A small-molecule ligand and the protein it binds are described below.
Small molecule (SMILES): N[C@@H](COP(=O)(O)O)C(=O)O

Sequence of chain 2.A:
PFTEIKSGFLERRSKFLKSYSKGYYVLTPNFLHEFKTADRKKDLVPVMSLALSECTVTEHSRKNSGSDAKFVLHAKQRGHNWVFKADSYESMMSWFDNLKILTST

Binding-site contacts:
Ligand atom P contacts residue LYS79 of chain 2.A at 4.0 Å.
Ligand atom OG contacts residue LYS99 of chain 2.A at 3.5 Å (salt-bridge).
Ligand atom CA contacts residue LYS79 of chain 2.A at 3.2 Å.
Ligand atom OXT contacts residue ARG15 of chain 2.A at 3.4 Å (salt-bridge).
Ligand atom O3P contacts residue LYS99 of chain 2.A at 2.9 Å (salt-bridge).
Ligand atom OG contacts residue ARG15 of chain 2.A at 4.1 Å.
Ligand atom OXT contacts residue TYR22 of chain 2.A at 3.2 Å (h-bond).
Ligand atom C contacts residue ARG15 of chain 2.A at 4.2 Å.
Ligand atom O3P contacts residue SER76 of chain 2.A at 4.2 Å.
Ligand atom O3P contacts residue TYR22 of chain 2.A at 4.3 Å.
Ligand atom N contacts residue LYS79 of chain 2.A at 3.9 Å.
Ligand atom C contacts residue LYS79 of chain 2.A at 3.7 Å.
Ligand atom O3P contacts residue LYS79 of chain 2.A at 3.9 Å.
Ligand atom O2P contacts residue LYS99 of chain 2.A at 4.5 Å.
Ligand atom OG contacts residue TYR22 of chain 2.A at 2.5 Å.
Ligand atom CA contacts residue ARG15 of chain 2.A at 4.5 Å.
Ligand atom CA contacts residue TYR22 of chain 2.A at 3.8 Å (hydrophobic).
Ligand atom O contacts residue LYS79 of chain 2.A at 4.1 Å.
Ligand atom CB contacts residue ARG15 of chain 2.A at 3.3 Å.
Ligand atom CB contacts residue LYS79 of chain 2.A at 4.1 Å.
Ligand atom CB contacts residue TYR22 of chain 2.A at 2.7 Å (hydrophobic).
Ligand atom O1P contacts residue LYS79 of chain 2.A at 3.0 Å (salt-bridge).
Ligand atom C contacts residue TYR22 of chain 2.A at 4.0 Å (hydrophobic).
Ligand atom OXT contacts residue LYS79 of chain 2.A at 4.2 Å.
Ligand atom P contacts residue LYS99 of chain 2.A at 3.7 Å.
Ligand atom P contacts residue TYR22 of chain 2.A at 4.0 Å.
Ligand atom OG contacts residue LYS79 of chain 2.A at 4.0 Å.